Sequence of chain 1.A:
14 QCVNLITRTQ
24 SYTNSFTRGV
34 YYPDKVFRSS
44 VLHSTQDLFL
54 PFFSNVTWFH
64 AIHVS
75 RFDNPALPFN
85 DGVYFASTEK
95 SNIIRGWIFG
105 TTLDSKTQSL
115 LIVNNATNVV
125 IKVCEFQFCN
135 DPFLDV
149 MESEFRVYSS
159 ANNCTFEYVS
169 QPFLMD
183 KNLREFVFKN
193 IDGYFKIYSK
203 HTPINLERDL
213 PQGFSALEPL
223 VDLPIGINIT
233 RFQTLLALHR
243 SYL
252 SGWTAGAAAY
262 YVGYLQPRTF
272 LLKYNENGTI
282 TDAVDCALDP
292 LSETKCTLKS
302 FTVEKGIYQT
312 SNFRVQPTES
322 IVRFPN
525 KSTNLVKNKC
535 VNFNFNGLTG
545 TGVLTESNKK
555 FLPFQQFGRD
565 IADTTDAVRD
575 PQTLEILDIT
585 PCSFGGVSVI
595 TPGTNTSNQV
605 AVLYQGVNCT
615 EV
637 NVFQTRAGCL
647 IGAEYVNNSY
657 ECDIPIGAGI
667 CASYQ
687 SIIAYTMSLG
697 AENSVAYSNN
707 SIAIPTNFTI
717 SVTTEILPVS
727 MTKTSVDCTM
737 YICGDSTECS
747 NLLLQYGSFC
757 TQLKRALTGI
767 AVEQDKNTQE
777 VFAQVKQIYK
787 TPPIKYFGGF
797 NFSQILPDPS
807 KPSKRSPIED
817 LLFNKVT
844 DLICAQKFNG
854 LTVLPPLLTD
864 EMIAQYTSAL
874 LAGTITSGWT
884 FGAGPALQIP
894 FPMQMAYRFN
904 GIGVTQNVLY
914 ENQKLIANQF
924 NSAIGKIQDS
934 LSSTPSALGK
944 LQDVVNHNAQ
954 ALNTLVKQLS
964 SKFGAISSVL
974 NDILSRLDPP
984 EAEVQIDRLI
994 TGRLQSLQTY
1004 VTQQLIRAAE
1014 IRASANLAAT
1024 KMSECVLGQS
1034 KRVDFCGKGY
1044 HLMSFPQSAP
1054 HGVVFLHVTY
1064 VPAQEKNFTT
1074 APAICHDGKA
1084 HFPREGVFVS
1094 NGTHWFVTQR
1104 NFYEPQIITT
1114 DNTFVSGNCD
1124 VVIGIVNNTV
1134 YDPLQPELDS

A small-molecule ligand and the protein it binds are described below.
Small molecule (SMILES): CC(=O)N[C@H]1[C@H](O[C@H]2[C@H](O)[C@@H](NC(C)=O)CO[C@@H]2CO)O[C@H](CO)[C@@H](O)[C@@H]1O

Binding-site contacts:
Ligand atom C6 contacts residue SER799 of chain 1.A at 3.5 Å.
Ligand atom C7 contacts residue ASN797 of chain 1.A at 3.6 Å.
Ligand atom C1 contacts residue SER799 of chain 1.A at 3.8 Å.
Ligand atom C5 contacts residue ASN797 of chain 1.A at 3.6 Å.
Ligand atom O7 contacts residue ASN797 of chain 1.A at 3.8 Å.
Ligand atom O6 contacts residue SER799 of chain 1.A at 3.8 Å.
Ligand atom O6 contacts residue GLN800 of chain 1.A at 3.4 Å (h-bond).
Ligand atom N2 contacts residue ASN797 of chain 1.A at 2.9 Å (h-bond).
Ligand atom O6 contacts residue ASN797 of chain 1.A at 4.5 Å.
Ligand atom C6 contacts residue GLN800 of chain 1.A at 3.3 Å.
Ligand atom C5 contacts residue SER799 of chain 1.A at 3.4 Å.
Ligand atom C1 contacts residue ASN797 of chain 1.A at 1.4 Å.
Ligand atom O5 contacts residue ASN797 of chain 1.A at 2.3 Å (h-bond).
Ligand atom C5 contacts residue GLN800 of chain 1.A at 4.2 Å.
Ligand atom C2 contacts residue ASN797 of chain 1.A at 2.4 Å.
Ligand atom C8 contacts residue GLN800 of chain 1.A at 4.4 Å.
Ligand atom C3 contacts residue ASN797 of chain 1.A at 3.8 Å.
Ligand atom C4 contacts residue ASN797 of chain 1.A at 4.2 Å.
Ligand atom O5 contacts residue SER799 of chain 1.A at 3.3 Å (h-bond).